Sequence of chain 1.B:
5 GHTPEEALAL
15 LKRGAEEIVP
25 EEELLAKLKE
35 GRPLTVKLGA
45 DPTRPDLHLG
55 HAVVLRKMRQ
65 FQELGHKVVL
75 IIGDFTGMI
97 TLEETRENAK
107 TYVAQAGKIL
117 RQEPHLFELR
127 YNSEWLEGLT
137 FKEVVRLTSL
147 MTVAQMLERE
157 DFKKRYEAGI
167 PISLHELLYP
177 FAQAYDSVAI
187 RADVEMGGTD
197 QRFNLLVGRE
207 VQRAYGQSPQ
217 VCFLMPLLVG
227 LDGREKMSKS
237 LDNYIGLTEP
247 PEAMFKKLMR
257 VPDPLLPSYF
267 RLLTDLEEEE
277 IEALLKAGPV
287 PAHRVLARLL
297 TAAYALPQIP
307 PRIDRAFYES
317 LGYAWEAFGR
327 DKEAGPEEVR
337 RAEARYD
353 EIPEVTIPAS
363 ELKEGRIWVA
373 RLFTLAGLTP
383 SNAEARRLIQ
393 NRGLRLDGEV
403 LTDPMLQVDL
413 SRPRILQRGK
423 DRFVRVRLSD

This protein binds this small molecule.
Small molecule (SMILES): N[C@H](CO)Cc1ccc(O)cc1

Binding-site contacts:
Ligand atom CD1 contacts residue GLU191 of chain 1.B at 4.2 Å.
Ligand atom CZ contacts residue LYS41 of chain 1.B at 4.1 Å.
Ligand atom CG contacts residue ALA44 of chain 1.B at 4.3 Å (hydrophobic).
Ligand atom CD1 contacts residue GLY43 of chain 1.B at 3.4 Å.
Ligand atom CE1 contacts residue GLY43 of chain 1.B at 3.3 Å.
Ligand atom OH contacts residue ILE75 of chain 1.B at 4.2 Å.
Ligand atom O contacts residue GLN179 of chain 1.B at 3.2 Å (h-bond).
Ligand atom CZ contacts residue GLN179 of chain 1.B at 3.8 Å.
Ligand atom CE2 contacts residue ASN128 of chain 1.B at 4.1 Å.
Ligand atom CB contacts residue GLN179 of chain 1.B at 4.4 Å.
Ligand atom CE1 contacts residue GLU191 of chain 1.B at 3.6 Å.
Ligand atom CB contacts residue GLY43 of chain 1.B at 3.8 Å.
Ligand atom C contacts residue GLN179 of chain 1.B at 3.9 Å.
Ligand atom OH contacts residue LYS41 of chain 1.B at 3.2 Å.
Ligand atom CA contacts residue GLN179 of chain 1.B at 3.7 Å.
Ligand atom N contacts residue GLN197 of chain 1.B at 2.4 Å (h-bond).
Ligand atom OH contacts residue GLN179 of chain 1.B at 4.0 Å.
Ligand atom N contacts residue GLN179 of chain 1.B at 2.5 Å (h-bond).
Ligand atom O contacts residue ASN200 of chain 1.B at 4.4 Å.
Ligand atom OH contacts residue ASP182 of chain 1.B at 2.7 Å (salt-bridge).
Ligand atom CZ contacts residue ASP182 of chain 1.B at 3.6 Å.
Ligand atom CB contacts residue GLN197 of chain 1.B at 4.4 Å.
Ligand atom CD2 contacts residue ALA44 of chain 1.B at 4.2 Å (hydrophobic).
Ligand atom CD1 contacts residue GLN179 of chain 1.B at 3.1 Å.
Ligand atom OH contacts residue GLY43 of chain 1.B at 4.1 Å.
Ligand atom CA contacts residue GLN197 of chain 1.B at 3.6 Å.
Ligand atom CE2 contacts residue ASP182 of chain 1.B at 3.7 Å.
Ligand atom CE2 contacts residue GLY43 of chain 1.B at 3.8 Å.
Ligand atom CE1 contacts residue GLN179 of chain 1.B at 3.3 Å.
Ligand atom N contacts residue ASN200 of chain 1.B at 4.1 Å.
Ligand atom CG contacts residue GLY43 of chain 1.B at 3.7 Å.
Ligand atom CE1 contacts residue LYS41 of chain 1.B at 3.9 Å.
Ligand atom CD2 contacts residue GLY43 of chain 1.B at 3.9 Å.
Ligand atom CG contacts residue GLN179 of chain 1.B at 3.9 Å.
Ligand atom CZ contacts residue GLY43 of chain 1.B at 3.5 Å.